Sequence of chain 1.A:
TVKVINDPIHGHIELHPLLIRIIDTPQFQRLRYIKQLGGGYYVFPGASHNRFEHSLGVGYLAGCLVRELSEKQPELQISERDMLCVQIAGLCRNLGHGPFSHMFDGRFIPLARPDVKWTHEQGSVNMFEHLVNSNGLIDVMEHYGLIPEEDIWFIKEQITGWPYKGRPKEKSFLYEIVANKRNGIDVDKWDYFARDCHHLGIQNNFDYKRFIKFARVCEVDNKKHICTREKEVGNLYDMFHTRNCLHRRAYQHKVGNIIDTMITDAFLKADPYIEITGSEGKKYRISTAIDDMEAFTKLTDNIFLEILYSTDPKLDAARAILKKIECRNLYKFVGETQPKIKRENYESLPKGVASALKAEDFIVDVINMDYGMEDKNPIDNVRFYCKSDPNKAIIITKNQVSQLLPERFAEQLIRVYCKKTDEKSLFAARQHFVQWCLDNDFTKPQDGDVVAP

Binding-site contacts:
Ligand atom O2G contacts residue ARG263 of chain 1.A at 2.8 Å (salt-bridge).
Ligand atom O2G contacts residue TYR212 of chain 1.A at 3.0 Å (h-bond).
Ligand atom O2A contacts residue ARG61 of chain 1.A at 2.9 Å (salt-bridge).
Ligand atom C3' contacts residue TYR212 of chain 1.A at 3.6 Å (hydrophobic).
Ligand atom O6 contacts residue GLN272 of chain 1.A at 2.9 Å (h-bond).
Ligand atom C6 contacts residue TYR271 of chain 1.A at 3.6 Å (hydrophobic).
Ligand atom O1A contacts residue HIS107 of chain 1.A at 3.7 Å.
Ligand atom O1G contacts residue LYS209 of chain 1.A at 3.5 Å (salt-bridge).
Ligand atom O3A contacts residue ARG103 of chain 1.A at 3.7 Å.
Ligand atom O4' contacts residue HIS112 of chain 1.A at 3.5 Å.
Ligand atom O3G contacts residue MG1 of chain 1.J at 3.3 Å.
Ligand atom PG contacts residue LYS209 of chain 1.A at 3.6 Å.
Ligand atom N1 contacts residue TYR271 of chain 1.A at 3.0 Å (h-bond).
Ligand atom PB contacts residue ARG103 of chain 1.A at 3.7 Å.
Ligand atom O4' contacts residue ARG61 of chain 1.A at 3.1 Å (salt-bridge).
Ligand atom O1G contacts residue MG1 of chain 1.J at 3.0 Å.
Ligand atom O1A contacts residue HIS130 of chain 1.A at 3.2 Å (h-bond).
Ligand atom O3' contacts residue GLN46 of chain 1.A at 3.1 Å (h-bond).
Ligand atom PG contacts residue MG1 of chain 1.J at 3.6 Å.
Ligand atom O1A contacts residue HIS112 of chain 1.A at 2.3 Å (h-bond).
Ligand atom O3' contacts residue ASP216 of chain 1.A at 2.7 Å (salt-bridge).
Ligand atom PB contacts residue MG1 of chain 1.J at 3.4 Å.
Ligand atom C2 contacts residue TYR271 of chain 1.A at 3.6 Å (hydrophobic).
Ligand atom C2' contacts residue TYR271 of chain 1.A at 3.6 Å (hydrophobic).
Ligand atom N9 contacts residue HIS112 of chain 1.A at 3.6 Å.
Ligand atom C6 contacts residue GLN272 of chain 1.A at 3.4 Å.
Ligand atom N7 contacts residue HIS112 of chain 1.A at 3.2 Å (h-bond).
Ligand atom C8 contacts residue HIS112 of chain 1.A at 3.2 Å.
Ligand atom O5' contacts residue HIS112 of chain 1.A at 3.0 Å (h-bond).
Ligand atom PA contacts residue HIS112 of chain 1.A at 3.2 Å.
Ligand atom O3A contacts residue ASP208 of chain 1.A at 3.5 Å (salt-bridge).
Ligand atom O3' contacts residue TYR212 of chain 1.A at 3.6 Å.
Ligand atom O3G contacts residue LYS209 of chain 1.A at 2.7 Å (salt-bridge).
Ligand atom O2A contacts residue HIS107 of chain 1.A at 3.5 Å (h-bond).
Ligand atom O2B contacts residue MG1 of chain 1.J at 2.2 Å.
Ligand atom O3' contacts residue LEU47 of chain 1.A at 3.7 Å.
Ligand atom O1B contacts residue HIS130 of chain 1.A at 3.5 Å (h-bond).
Ligand atom C5' contacts residue TYR212 of chain 1.A at 3.7 Å (hydrophobic).
Ligand atom O2B contacts residue ARG103 of chain 1.A at 2.6 Å (salt-bridge).
Ligand atom N2 contacts residue LEU47 of chain 1.A at 2.8 Å (h-bond).

A protein and the small-molecule ligand that binds it are described below.
Small molecule (SMILES): Nc1nc2c(ncn2[C@H]2C[C@H](O)[C@@H](CO[P](=O)(O)O[P](=O)(O)OP(=O)(O)O)O2)c(=O)[nH]1